The small molecule below binds the protein below.
Small molecule (SMILES): CC(=O)N[C@@H]1[C@@H](O)[C@H](O)[C@@H](CO)O[C@H]1O

Sequence of chain 29.C:
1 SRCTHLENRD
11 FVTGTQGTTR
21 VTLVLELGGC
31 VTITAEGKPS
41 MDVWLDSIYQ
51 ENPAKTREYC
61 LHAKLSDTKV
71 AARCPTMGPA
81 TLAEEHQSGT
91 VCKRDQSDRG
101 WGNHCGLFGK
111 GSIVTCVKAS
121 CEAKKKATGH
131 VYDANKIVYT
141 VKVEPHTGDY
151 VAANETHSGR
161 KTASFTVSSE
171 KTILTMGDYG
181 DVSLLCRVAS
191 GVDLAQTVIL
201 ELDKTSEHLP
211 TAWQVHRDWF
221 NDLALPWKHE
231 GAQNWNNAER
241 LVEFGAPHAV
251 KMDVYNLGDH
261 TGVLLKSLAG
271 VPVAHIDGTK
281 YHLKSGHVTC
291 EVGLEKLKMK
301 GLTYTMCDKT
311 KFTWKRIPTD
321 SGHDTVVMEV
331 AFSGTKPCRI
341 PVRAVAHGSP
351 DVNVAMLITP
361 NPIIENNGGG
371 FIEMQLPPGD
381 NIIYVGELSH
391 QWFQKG

Sequence of chain 29.A:
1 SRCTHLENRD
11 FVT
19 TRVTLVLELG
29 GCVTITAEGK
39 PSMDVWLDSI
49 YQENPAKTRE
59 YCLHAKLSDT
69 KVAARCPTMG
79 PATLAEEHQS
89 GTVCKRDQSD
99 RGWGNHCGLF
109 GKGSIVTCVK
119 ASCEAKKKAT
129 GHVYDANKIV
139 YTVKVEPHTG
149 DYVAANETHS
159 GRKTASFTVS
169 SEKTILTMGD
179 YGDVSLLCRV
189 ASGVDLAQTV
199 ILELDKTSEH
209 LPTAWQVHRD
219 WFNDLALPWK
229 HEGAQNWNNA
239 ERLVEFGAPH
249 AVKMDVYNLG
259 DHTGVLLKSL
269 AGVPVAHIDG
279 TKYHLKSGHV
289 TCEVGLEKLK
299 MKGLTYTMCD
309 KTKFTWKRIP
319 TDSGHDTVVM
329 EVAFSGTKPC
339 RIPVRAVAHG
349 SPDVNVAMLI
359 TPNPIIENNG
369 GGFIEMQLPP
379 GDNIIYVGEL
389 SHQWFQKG

Binding-site contacts:
Ligand atom C1 contacts residue ASN154 of chain 29.C at 1.4 Å.
Ligand atom O3 contacts residue GLU155 of chain 29.C at 4.3 Å.
Ligand atom C1 contacts residue HIS104 of chain 29.A at 3.4 Å.
Ligand atom C4 contacts residue ASN154 of chain 29.C at 4.2 Å.
Ligand atom C7 contacts residue ASN154 of chain 29.C at 3.3 Å.
Ligand atom C1 contacts residue GLU155 of chain 29.C at 3.9 Å.
Ligand atom C5 contacts residue ASN154 of chain 29.C at 3.6 Å.
Ligand atom O7 contacts residue ASN154 of chain 29.C at 3.2 Å (h-bond).
Ligand atom N2 contacts residue GLU155 of chain 29.C at 3.0 Å (salt-bridge).
Ligand atom C8 contacts residue ASN154 of chain 29.C at 3.6 Å.
Ligand atom O5 contacts residue HIS104 of chain 29.A at 3.1 Å (h-bond).
Ligand atom C7 contacts residue GLU155 of chain 29.C at 3.9 Å.
Ligand atom C2 contacts residue GLU155 of chain 29.C at 3.7 Å.
Ligand atom N2 contacts residue ASN154 of chain 29.C at 2.9 Å (h-bond).
Ligand atom O5 contacts residue ASN154 of chain 29.C at 2.3 Å (h-bond).
Ligand atom C5 contacts residue HIS104 of chain 29.A at 3.6 Å.
Ligand atom C6 contacts residue HIS104 of chain 29.A at 4.0 Å.
Ligand atom C3 contacts residue GLU155 of chain 29.C at 3.7 Å.
Ligand atom C2 contacts residue ASN154 of chain 29.C at 2.4 Å.
Ligand atom C3 contacts residue ASN154 of chain 29.C at 3.7 Å.
Ligand atom C8 contacts residue GLU155 of chain 29.C at 3.8 Å.